A protein and the small-molecule ligand that binds it are described below.
Small molecule (SMILES): CC(=O)N[C@@H]1[C@@H](O)[C@H](O)[C@@H](CO)O[C@H]1O

Sequence of chain 1.B:
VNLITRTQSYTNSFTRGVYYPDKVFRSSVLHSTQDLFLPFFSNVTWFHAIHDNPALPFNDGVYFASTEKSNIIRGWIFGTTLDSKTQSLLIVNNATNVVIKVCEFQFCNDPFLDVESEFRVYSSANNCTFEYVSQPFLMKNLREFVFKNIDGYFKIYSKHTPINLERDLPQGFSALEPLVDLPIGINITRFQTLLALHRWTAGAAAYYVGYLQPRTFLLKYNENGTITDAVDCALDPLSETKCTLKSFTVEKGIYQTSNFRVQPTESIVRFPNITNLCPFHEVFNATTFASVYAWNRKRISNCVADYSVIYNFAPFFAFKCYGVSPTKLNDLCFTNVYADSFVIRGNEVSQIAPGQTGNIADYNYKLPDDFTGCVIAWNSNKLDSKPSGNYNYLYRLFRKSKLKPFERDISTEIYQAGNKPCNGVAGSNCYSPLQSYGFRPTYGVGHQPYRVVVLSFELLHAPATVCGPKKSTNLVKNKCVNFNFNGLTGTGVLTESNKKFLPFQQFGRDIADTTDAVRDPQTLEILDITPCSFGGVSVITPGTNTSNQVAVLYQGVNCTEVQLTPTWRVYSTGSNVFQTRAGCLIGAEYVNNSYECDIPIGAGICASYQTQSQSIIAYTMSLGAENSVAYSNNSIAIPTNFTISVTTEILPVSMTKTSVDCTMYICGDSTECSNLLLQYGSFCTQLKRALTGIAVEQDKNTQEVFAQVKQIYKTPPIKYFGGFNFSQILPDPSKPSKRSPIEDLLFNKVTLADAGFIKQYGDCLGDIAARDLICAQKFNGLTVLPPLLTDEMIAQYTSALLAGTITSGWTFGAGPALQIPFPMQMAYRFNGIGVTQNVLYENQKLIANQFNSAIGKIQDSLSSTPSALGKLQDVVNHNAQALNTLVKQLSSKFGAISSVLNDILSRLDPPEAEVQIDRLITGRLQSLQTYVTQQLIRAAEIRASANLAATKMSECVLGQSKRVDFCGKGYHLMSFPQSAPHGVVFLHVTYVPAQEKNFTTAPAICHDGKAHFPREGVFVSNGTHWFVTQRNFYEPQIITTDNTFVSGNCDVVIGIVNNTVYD

Binding-site contacts:
Ligand atom C8 contacts residue ASN1069 of chain 1.A at 4.4 Å.
Ligand atom C6 contacts residue ALA701 of chain 1.A at 4.4 Å (hydrophobic).
Ligand atom O7 contacts residue ASN1069 of chain 1.A at 4.1 Å.
Ligand atom C8 contacts residue LYS1068 of chain 1.A at 4.0 Å.
Ligand atom C3 contacts residue ASN1069 of chain 1.A at 3.8 Å.
Ligand atom C7 contacts residue ASN1069 of chain 1.A at 3.8 Å.
Ligand atom C5 contacts residue ASN1069 of chain 1.A at 3.6 Å.
Ligand atom C4 contacts residue ASN1069 of chain 1.A at 4.2 Å.
Ligand atom C2 contacts residue ASN1069 of chain 1.A at 2.5 Å.
Ligand atom C1 contacts residue ASN1069 of chain 1.A at 1.4 Å.
Ligand atom C1 contacts residue GLN890 of chain 1.B at 4.0 Å.
Ligand atom O5 contacts residue ASN1069 of chain 1.A at 2.3 Å (h-bond).
Ligand atom N2 contacts residue ASN1069 of chain 1.A at 3.0 Å (h-bond).
Ligand atom C5 contacts residue ALA701 of chain 1.A at 4.4 Å (hydrophobic).
Ligand atom C8 contacts residue GLU1067 of chain 1.A at 3.2 Å.

Sequence of chain 1.A:
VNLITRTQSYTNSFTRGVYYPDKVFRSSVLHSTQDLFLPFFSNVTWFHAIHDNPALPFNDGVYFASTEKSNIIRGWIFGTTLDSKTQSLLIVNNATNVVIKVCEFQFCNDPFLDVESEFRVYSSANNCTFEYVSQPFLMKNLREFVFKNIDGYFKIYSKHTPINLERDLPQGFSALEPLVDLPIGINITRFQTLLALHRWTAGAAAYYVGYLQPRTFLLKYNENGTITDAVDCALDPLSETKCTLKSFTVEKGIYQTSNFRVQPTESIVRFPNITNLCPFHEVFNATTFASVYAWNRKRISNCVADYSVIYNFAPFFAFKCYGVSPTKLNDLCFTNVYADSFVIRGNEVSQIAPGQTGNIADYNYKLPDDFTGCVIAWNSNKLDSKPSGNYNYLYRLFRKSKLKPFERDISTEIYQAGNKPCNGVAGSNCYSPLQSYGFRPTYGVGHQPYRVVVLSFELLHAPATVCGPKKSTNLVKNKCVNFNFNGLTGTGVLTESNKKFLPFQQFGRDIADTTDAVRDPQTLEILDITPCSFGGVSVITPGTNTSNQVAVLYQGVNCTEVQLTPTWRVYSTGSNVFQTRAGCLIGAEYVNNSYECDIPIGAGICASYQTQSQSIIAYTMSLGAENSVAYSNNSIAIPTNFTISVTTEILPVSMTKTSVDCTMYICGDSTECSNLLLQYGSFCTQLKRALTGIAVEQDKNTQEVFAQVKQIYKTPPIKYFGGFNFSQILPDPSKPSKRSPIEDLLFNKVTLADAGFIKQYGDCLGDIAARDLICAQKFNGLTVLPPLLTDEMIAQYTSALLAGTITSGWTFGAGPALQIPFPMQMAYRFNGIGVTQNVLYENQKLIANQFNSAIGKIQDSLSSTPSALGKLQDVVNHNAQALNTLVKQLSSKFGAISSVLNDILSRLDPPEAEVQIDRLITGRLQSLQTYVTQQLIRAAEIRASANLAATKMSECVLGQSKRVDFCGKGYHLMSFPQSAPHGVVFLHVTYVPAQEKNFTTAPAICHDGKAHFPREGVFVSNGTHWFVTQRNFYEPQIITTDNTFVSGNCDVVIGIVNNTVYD